Binding-site contacts:
Ligand atom N2 contacts residue ARG454 of chain 1.B at 4.4 Å.
Ligand atom C8 contacts residue ARG454 of chain 1.B at 3.9 Å.
Ligand atom N2 contacts residue ASN456 of chain 1.B at 2.9 Å (h-bond).
Ligand atom C3 contacts residue ASN456 of chain 1.B at 3.9 Å.
Ligand atom C1 contacts residue ASN456 of chain 1.B at 1.5 Å.
Ligand atom O5 contacts residue ASN456 of chain 1.B at 2.6 Å (h-bond).
Ligand atom C8 contacts residue ASP455 of chain 1.B at 3.3 Å.
Ligand atom C7 contacts residue ASP455 of chain 1.B at 4.0 Å.
Ligand atom C5 contacts residue ASN456 of chain 1.B at 3.9 Å.
Ligand atom C2 contacts residue ASN456 of chain 1.B at 2.7 Å.
Ligand atom N2 contacts residue ASP455 of chain 1.B at 4.4 Å.
Ligand atom C7 contacts residue ASN456 of chain 1.B at 4.1 Å.
Ligand atom C4 contacts residue ASN456 of chain 1.B at 4.5 Å.

The protein below binds the small molecule below.
Small molecule (SMILES): CC(=O)N[C@@H]1[C@@H](O)[C@H](O)[C@@H](CO)O[C@H]1O

Sequence of chain 1.B:
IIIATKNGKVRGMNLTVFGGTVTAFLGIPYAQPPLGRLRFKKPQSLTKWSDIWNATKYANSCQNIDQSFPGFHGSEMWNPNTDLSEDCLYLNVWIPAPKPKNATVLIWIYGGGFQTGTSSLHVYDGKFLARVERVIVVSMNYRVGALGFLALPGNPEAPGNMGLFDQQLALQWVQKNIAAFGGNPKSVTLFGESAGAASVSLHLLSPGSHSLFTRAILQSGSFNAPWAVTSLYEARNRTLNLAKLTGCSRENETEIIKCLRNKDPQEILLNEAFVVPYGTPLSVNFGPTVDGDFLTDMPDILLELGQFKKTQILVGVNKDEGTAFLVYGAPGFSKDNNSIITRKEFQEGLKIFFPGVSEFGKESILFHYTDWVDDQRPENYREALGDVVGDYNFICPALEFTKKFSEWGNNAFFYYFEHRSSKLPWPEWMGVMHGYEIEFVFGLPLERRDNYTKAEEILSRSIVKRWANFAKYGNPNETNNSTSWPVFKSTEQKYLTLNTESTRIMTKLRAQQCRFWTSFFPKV